Sequence of chain 1.J:
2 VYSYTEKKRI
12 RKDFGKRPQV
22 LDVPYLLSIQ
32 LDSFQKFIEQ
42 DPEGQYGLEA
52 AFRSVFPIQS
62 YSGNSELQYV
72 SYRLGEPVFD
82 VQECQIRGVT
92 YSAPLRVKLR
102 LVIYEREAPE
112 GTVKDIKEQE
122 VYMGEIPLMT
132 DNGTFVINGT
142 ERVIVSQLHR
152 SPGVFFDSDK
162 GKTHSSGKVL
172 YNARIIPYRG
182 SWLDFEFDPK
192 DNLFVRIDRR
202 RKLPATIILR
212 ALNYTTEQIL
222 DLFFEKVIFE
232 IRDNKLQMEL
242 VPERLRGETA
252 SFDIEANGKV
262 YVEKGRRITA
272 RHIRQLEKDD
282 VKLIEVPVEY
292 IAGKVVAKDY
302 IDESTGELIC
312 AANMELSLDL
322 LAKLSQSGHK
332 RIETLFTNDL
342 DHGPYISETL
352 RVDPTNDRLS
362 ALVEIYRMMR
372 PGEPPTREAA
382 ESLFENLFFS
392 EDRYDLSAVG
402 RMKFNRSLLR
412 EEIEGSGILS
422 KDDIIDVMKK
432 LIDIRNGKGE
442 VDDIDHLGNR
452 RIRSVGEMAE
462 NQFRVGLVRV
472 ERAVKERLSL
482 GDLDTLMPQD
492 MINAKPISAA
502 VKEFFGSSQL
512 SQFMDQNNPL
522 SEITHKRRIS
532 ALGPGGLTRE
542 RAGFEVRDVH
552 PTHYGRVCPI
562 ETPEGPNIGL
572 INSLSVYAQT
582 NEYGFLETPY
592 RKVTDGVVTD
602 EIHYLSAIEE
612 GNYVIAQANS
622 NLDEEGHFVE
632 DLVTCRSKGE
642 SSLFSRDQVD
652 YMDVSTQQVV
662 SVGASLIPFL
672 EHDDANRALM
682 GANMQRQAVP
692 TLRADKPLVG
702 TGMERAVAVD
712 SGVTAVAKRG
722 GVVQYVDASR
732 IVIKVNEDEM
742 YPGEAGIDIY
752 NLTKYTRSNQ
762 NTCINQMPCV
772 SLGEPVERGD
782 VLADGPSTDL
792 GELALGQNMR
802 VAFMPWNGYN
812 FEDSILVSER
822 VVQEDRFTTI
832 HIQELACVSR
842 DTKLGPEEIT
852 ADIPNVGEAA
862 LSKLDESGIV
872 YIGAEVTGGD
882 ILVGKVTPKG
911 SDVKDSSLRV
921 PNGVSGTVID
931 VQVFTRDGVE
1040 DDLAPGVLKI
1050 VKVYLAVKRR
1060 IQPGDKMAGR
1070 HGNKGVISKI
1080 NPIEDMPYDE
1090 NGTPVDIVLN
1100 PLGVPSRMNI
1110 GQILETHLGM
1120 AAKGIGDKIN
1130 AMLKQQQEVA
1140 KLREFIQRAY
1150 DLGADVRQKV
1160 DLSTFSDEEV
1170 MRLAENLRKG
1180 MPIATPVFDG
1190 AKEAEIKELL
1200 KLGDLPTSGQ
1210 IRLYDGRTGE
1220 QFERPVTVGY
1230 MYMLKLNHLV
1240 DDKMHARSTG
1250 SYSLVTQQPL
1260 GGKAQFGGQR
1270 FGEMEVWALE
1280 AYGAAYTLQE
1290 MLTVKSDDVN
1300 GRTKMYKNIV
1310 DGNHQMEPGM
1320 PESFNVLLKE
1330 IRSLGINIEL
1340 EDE

Sequence of chain 1.W:
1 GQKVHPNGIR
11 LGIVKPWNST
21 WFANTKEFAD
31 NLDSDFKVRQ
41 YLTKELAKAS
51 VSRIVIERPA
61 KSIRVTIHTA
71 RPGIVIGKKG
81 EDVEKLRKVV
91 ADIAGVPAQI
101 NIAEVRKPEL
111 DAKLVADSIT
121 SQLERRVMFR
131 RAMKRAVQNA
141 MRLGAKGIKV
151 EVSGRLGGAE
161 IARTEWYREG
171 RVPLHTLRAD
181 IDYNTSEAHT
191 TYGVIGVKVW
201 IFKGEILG

Sequence of chain 1.X:
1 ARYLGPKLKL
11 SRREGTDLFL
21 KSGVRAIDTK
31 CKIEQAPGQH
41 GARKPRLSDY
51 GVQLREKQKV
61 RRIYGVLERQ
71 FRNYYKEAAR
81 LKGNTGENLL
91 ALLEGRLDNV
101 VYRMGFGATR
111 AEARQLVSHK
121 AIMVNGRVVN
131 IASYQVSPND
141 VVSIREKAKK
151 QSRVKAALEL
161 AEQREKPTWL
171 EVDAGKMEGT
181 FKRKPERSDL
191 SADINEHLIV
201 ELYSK

Binding-site contacts:
Ligand atom C5' contacts residue ARG131 of chain 1.W at 3.2 Å.
Ligand atom O4' contacts residue PRO743 of chain 1.J at 2.7 Å.
Ligand atom O3' contacts residue ARG135 of chain 1.W at 4.1 Å.
Ligand atom O2 contacts residue MET741 of chain 1.J at 4.3 Å.
Ligand atom N3 contacts residue PRO743 of chain 1.J at 2.8 Å.
Ligand atom C4' contacts residue PRO743 of chain 1.J at 4.1 Å (hydrophobic).
Ligand atom C2 contacts residue PRO743 of chain 1.J at 2.5 Å (hydrophobic).
Ligand atom OP1 contacts residue ARG131 of chain 1.W at 3.4 Å (salt-bridge).
Ligand atom O2 contacts residue PRO743 of chain 1.J at 2.5 Å.
Ligand atom C5 contacts residue PRO743 of chain 1.J at 3.5 Å (hydrophobic).
Ligand atom O2' contacts residue PRO743 of chain 1.J at 4.4 Å.
Ligand atom C4 contacts residue ARG46 of chain 1.X at 4.3 Å.
Ligand atom O4 contacts residue PRO743 of chain 1.J at 4.2 Å.
Ligand atom O2 contacts residue TYR742 of chain 1.J at 4.2 Å.
Ligand atom OP1 contacts residue ARG135 of chain 1.W at 3.1 Å (salt-bridge).
Ligand atom C5' contacts residue ARG135 of chain 1.W at 4.3 Å.
Ligand atom C2' contacts residue PRO743 of chain 1.J at 3.8 Å (hydrophobic).
Ligand atom C4' contacts residue ARG131 of chain 1.W at 4.1 Å.
Ligand atom N1 contacts residue PRO743 of chain 1.J at 2.2 Å.
Ligand atom C6 contacts residue PRO743 of chain 1.J at 2.8 Å (hydrophobic).
Ligand atom O5' contacts residue ARG135 of chain 1.W at 3.7 Å.
Ligand atom C3' contacts residue ARG131 of chain 1.W at 4.1 Å.
Ligand atom C4 contacts residue PRO743 of chain 1.J at 3.3 Å (hydrophobic).
Ligand atom C1' contacts residue PRO743 of chain 1.J at 2.4 Å (hydrophobic).
Ligand atom P contacts residue ARG135 of chain 1.W at 3.9 Å.
Ligand atom P contacts residue ARG131 of chain 1.W at 3.8 Å.
Ligand atom OP2 contacts residue ARG131 of chain 1.W at 3.8 Å.
Ligand atom O5' contacts residue ARG131 of chain 1.W at 2.6 Å (salt-bridge).
Ligand atom O4 contacts residue ARG46 of chain 1.X at 3.4 Å (salt-bridge).

This small molecule binds to this protein.
Small molecule (SMILES): O=c1ccn([C@@H]2O[C@H](CO[P](=O)(O)O[C@H]3[C@@H](O)[C@H](n4ccc(=O)[nH]c4=O)O[C@@H]3CO[P](=O)(O)O[C@H]3[C@@H](O)[C@H](n4ccc(=O)[nH]c4=O)O[C@@H]3COP(=O)=O)[C@@H](O)[C@H]2O)c(=O)[nH]1